The protein below binds the small molecule below.
Small molecule (SMILES): Cc1cc(CCCCCCCOc2ccc(C3=N[C@@H](C)CO3)cc2)on1

Sequence of chain 2.C:
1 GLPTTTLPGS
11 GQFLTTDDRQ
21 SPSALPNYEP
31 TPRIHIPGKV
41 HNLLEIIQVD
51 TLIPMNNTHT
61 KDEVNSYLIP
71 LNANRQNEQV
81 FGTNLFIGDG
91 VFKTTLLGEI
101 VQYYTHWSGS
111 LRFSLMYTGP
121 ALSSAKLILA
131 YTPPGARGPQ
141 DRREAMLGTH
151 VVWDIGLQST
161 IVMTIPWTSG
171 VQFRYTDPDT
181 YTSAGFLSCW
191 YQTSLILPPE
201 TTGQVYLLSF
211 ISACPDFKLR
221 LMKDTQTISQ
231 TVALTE

Binding-site contacts:
Ligand atom C3 contacts residue PRO174 of chain 2.A at 3.8 Å (hydrophobic).
Ligand atom C5 contacts residue TYR152 of chain 2.A at 3.8 Å (hydrophobic).
Ligand atom C4 contacts residue MET224 of chain 2.A at 3.8 Å (hydrophobic).
Ligand atom C5B contacts residue LEU106 of chain 2.A at 3.8 Å (hydrophobic).
Ligand atom C3C contacts residue TYR128 of chain 2.A at 3.9 Å (hydrophobic).
Ligand atom C6B contacts residue LEU106 of chain 2.A at 4.0 Å (hydrophobic).
Ligand atom N2 contacts residue ALA24 of chain 2.C at 3.4 Å.
Ligand atom O1 contacts residue PHE186 of chain 2.A at 3.5 Å.
Ligand atom C4C contacts residue ILE104 of chain 2.A at 3.9 Å (hydrophobic).
Ligand atom C31 contacts residue ALA150 of chain 2.A at 3.1 Å (hydrophobic).
Ligand atom O1 contacts residue VAL188 of chain 2.A at 3.8 Å.
Ligand atom C7C contacts residue VAL191 of chain 2.A at 4.0 Å (hydrophobic).
Ligand atom O1B contacts residue TYR128 of chain 2.A at 3.9 Å.
Ligand atom C7C contacts residue TYR128 of chain 2.A at 3.6 Å (hydrophobic).
Ligand atom C31 contacts residue SER175 of chain 2.A at 3.6 Å.
Ligand atom C3C contacts residue VAL188 of chain 2.A at 3.3 Å (hydrophobic).
Ligand atom C4 contacts residue PHE186 of chain 2.A at 3.6 Å (hydrophobic).
Ligand atom C2C contacts residue VAL188 of chain 2.A at 3.2 Å (hydrophobic).
Ligand atom O1 contacts residue ALA24 of chain 2.C at 3.6 Å.
Ligand atom O1B contacts residue ILE104 of chain 2.A at 3.9 Å.
Ligand atom C7C contacts residue TYR197 of chain 2.A at 3.8 Å (hydrophobic).
Ligand atom C31 contacts residue PRO174 of chain 2.A at 3.4 Å (hydrophobic).
Ligand atom C2C contacts residue TYR152 of chain 2.A at 4.0 Å (hydrophobic).
Ligand atom C6B contacts residue TYR197 of chain 2.A at 3.7 Å (hydrophobic).
Ligand atom N2 contacts residue PRO174 of chain 2.A at 3.9 Å.
Ligand atom CM1 contacts residue SER107 of chain 2.A at 3.9 Å.
Ligand atom C5C contacts residue TYR128 of chain 2.A at 3.5 Å (hydrophobic).
Ligand atom C31 contacts residue VAL176 of chain 2.A at 3.3 Å (hydrophobic).
Ligand atom C4C contacts residue TYR152 of chain 2.A at 3.8 Å (hydrophobic).
Ligand atom C5C contacts residue ILE104 of chain 2.A at 3.8 Å (hydrophobic).
Ligand atom C4A contacts residue ASN198 of chain 2.A at 3.9 Å.
Ligand atom C5B contacts residue TYR197 of chain 2.A at 3.8 Å (hydrophobic).
Ligand atom C6C contacts residue VAL191 of chain 2.A at 3.2 Å (hydrophobic).
Ligand atom C1C contacts residue TYR152 of chain 2.A at 4.0 Å (hydrophobic).
Ligand atom C4B contacts residue LEU106 of chain 2.A at 4.0 Å (hydrophobic).
Ligand atom C5 contacts residue PHE186 of chain 2.A at 3.5 Å (hydrophobic).
Ligand atom C4 contacts residue TYR152 of chain 2.A at 3.9 Å (hydrophobic).
Ligand atom O1 contacts residue TYR152 of chain 2.A at 3.9 Å.
Ligand atom N2 contacts residue PHE186 of chain 2.A at 3.7 Å.
Ligand atom C3 contacts residue PHE186 of chain 2.A at 3.8 Å (hydrophobic).

Sequence of chain 2.A:
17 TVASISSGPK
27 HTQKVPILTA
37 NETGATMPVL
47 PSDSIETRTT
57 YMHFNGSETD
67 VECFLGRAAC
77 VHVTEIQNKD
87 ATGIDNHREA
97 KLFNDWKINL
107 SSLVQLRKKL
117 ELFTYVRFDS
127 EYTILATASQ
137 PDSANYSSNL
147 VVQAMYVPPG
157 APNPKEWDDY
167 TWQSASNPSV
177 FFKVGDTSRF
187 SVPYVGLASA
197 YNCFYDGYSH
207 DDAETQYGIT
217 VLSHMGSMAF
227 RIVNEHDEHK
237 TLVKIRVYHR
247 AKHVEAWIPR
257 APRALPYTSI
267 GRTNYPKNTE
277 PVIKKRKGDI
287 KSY